Sequence of chain 1.B:
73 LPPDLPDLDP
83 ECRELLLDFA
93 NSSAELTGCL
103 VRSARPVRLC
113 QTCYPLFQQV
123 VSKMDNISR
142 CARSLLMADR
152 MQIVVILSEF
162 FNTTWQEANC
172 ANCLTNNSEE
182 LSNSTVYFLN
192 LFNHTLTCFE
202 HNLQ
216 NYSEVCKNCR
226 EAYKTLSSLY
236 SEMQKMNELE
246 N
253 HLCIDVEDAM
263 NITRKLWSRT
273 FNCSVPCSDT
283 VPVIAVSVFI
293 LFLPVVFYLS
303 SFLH

Binding-site contacts:
Ligand atom O3 contacts residue ASP150 of chain 1.B at 3.8 Å.
Ligand atom C6 contacts residue LYS267 of chain 1.A at 2.5 Å.
Ligand atom C5 contacts residue ASP150 of chain 1.B at 3.5 Å.
Ligand atom C4 contacts residue ASP150 of chain 1.B at 4.2 Å.
Ligand atom C5 contacts residue LYS267 of chain 1.A at 3.2 Å.
Ligand atom C3 contacts residue ASN263 of chain 1.A at 3.7 Å.
Ligand atom C6 contacts residue ASP150 of chain 1.B at 4.2 Å.
Ligand atom O4 contacts residue GLN153 of chain 1.B at 2.9 Å (h-bond).
Ligand atom O5 contacts residue LYS267 of chain 1.A at 2.9 Å (salt-bridge).
Ligand atom C8 contacts residue ARG151 of chain 1.B at 4.2 Å.
Ligand atom C5 contacts residue GLN153 of chain 1.B at 3.6 Å.
Ligand atom C4 contacts residue ALA149 of chain 1.B at 4.1 Å (hydrophobic).
Ligand atom C6 contacts residue ALA149 of chain 1.B at 3.7 Å (hydrophobic).
Ligand atom C1 contacts residue LYS267 of chain 1.A at 4.1 Å.
Ligand atom C4 contacts residue GLN153 of chain 1.B at 3.6 Å.
Ligand atom C8 contacts residue ASN263 of chain 1.A at 4.3 Å.
Ligand atom C8 contacts residue MET148 of chain 1.B at 3.4 Å (hydrophobic).
Ligand atom O5 contacts residue ASP150 of chain 1.B at 3.6 Å (salt-bridge).
Ligand atom O5 contacts residue ALA149 of chain 1.B at 3.6 Å.
Ligand atom C7 contacts residue MET148 of chain 1.B at 3.9 Å (hydrophobic).
Ligand atom C4 contacts residue ASN263 of chain 1.A at 4.2 Å.
Ligand atom N2 contacts residue MET148 of chain 1.B at 3.6 Å (h-bond).
Ligand atom O5 contacts residue ASN263 of chain 1.A at 2.4 Å (h-bond).
Ligand atom O6 contacts residue ALA149 of chain 1.B at 4.2 Å.
Ligand atom C1 contacts residue ASN263 of chain 1.A at 1.4 Å.
Ligand atom C5 contacts residue ASN263 of chain 1.A at 3.7 Å.
Ligand atom C5 contacts residue ALA149 of chain 1.B at 4.0 Å (hydrophobic).
Ligand atom O3 contacts residue MET148 of chain 1.B at 3.4 Å.
Ligand atom C3 contacts residue MET148 of chain 1.B at 3.9 Å (hydrophobic).
Ligand atom O7 contacts residue ASN263 of chain 1.A at 3.3 Å (h-bond).
Ligand atom C2 contacts residue ASN263 of chain 1.A at 2.4 Å.
Ligand atom C7 contacts residue ARG151 of chain 1.B at 4.3 Å.
Ligand atom N2 contacts residue ASN263 of chain 1.A at 2.8 Å (h-bond).
Ligand atom O6 contacts residue LYS267 of chain 1.A at 1.3 Å (salt-bridge).
Ligand atom C3 contacts residue GLN153 of chain 1.B at 3.9 Å.
Ligand atom C1 contacts residue ASP150 of chain 1.B at 3.6 Å.
Ligand atom C7 contacts residue ASN263 of chain 1.A at 3.2 Å.
Ligand atom C8 contacts residue GLU259 of chain 1.A at 3.6 Å.
Ligand atom O3 contacts residue ARG151 of chain 1.B at 3.6 Å.
Ligand atom O7 contacts residue ARG151 of chain 1.B at 3.8 Å.

Sequence of chain 1.A:
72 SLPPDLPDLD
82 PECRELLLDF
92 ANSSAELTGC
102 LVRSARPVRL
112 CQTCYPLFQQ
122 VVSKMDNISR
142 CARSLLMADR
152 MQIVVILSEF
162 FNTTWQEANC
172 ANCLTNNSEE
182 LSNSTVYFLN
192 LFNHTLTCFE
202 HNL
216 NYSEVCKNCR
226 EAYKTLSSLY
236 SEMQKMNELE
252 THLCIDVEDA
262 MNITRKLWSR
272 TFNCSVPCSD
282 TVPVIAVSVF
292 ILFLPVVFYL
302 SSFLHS

A protein and the small-molecule ligand that binds it are described below.
Small molecule (SMILES): CC(=O)N[C@H]1[C@H](O[C@H]2[C@H](O)[C@@H](NC(C)=O)CO[C@@H]2CO)O[C@H](CO)[C@@H](O)[C@@H]1O